The small molecule below binds the protein below.
Small molecule (SMILES): C=CC(=O)N1CCC[C@@H](n2nc(-c3ccc(Oc4ccccc4)cc3)c3c(N)ncnc32)C1

Binding-site contacts:
Ligand atom CAN contacts residue THR91 of chain 1.C at 3.2 Å.
Ligand atom NAB contacts residue THR91 of chain 1.C at 3.6 Å (h-bond).
Ligand atom C2 contacts residue MET94 of chain 1.C at 3.8 Å (hydrophobic).
Ligand atom N1 contacts residue ALA46 of chain 1.C at 3.6 Å.
Ligand atom NAB contacts residue GLU92 of chain 1.C at 2.9 Å (salt-bridge).
Ligand atom CAF contacts residue PHE158 of chain 1.C at 3.7 Å (hydrophobic).
Ligand atom CAJ contacts residue THR91 of chain 1.C at 3.9 Å.
Ligand atom OAV contacts residue THR91 of chain 1.C at 2.9 Å.
Ligand atom CAO contacts residue SER98 of chain 1.C at 3.0 Å.
Ligand atom CAG contacts residue PHE158 of chain 1.C at 3.4 Å (hydrophobic).
Ligand atom CAY contacts residue ILE89 of chain 1.C at 3.6 Å (hydrophobic).
Ligand atom CAP contacts residue LEU146 of chain 1.C at 3.7 Å (hydrophobic).
Ligand atom CAD contacts residue GLN28 of chain 1.C at 3.7 Å.
Ligand atom NAB contacts residue ALA46 of chain 1.C at 2.8 Å.
Ligand atom OAC contacts residue LEU26 of chain 1.C at 3.2 Å (h-bond).
Ligand atom CAP contacts residue SER98 of chain 1.C at 3.4 Å.
Ligand atom CAM contacts residue ASP157 of chain 1.C at 3.4 Å.
Ligand atom CAZ contacts residue THR91 of chain 1.C at 3.3 Å.
Ligand atom OAC contacts residue GLY27 of chain 1.C at 3.3 Å.
Ligand atom C6 contacts residue LEU146 of chain 1.C at 3.8 Å (hydrophobic).
Ligand atom CAK contacts residue ASP157 of chain 1.C at 3.4 Å.
Ligand atom CAY contacts residue THR91 of chain 1.C at 3.8 Å.
Ligand atom CAQ contacts residue ASP101 of chain 1.C at 3.9 Å.
Ligand atom CAG contacts residue ASP157 of chain 1.C at 3.2 Å.
Ligand atom OAV contacts residue ILE89 of chain 1.C at 2.9 Å.
Ligand atom C6 contacts residue ALA46 of chain 1.C at 3.6 Å (hydrophobic).
Ligand atom CAD contacts residue GLY27 of chain 1.C at 2.4 Å.
Ligand atom CAW contacts residue GLY27 of chain 1.C at 3.2 Å.
Ligand atom CAE contacts residue ALA156 of chain 1.C at 3.9 Å (hydrophobic).
Ligand atom CAA contacts residue GLY27 of chain 1.C at 3.5 Å.
Ligand atom CAO contacts residue GLY97 of chain 1.C at 3.8 Å.
Ligand atom CAE contacts residue ASP157 of chain 1.C at 2.8 Å.
Ligand atom CAD contacts residue LEU26 of chain 1.C at 3.5 Å (hydrophobic).
Ligand atom CAL contacts residue THR91 of chain 1.C at 2.9 Å.
Ligand atom CAE contacts residue PHE158 of chain 1.C at 3.2 Å (hydrophobic).
Ligand atom CAF contacts residue ASP157 of chain 1.C at 3.0 Å.
Ligand atom C5 contacts residue LEU146 of chain 1.C at 3.8 Å (hydrophobic).
Ligand atom CAA contacts residue GLN28 of chain 1.C at 3.9 Å.
Ligand atom C2 contacts residue LEU26 of chain 1.C at 3.5 Å (hydrophobic).
Ligand atom CAW contacts residue LEU26 of chain 1.C at 3.3 Å (hydrophobic).

Sequence of chain 1.C:
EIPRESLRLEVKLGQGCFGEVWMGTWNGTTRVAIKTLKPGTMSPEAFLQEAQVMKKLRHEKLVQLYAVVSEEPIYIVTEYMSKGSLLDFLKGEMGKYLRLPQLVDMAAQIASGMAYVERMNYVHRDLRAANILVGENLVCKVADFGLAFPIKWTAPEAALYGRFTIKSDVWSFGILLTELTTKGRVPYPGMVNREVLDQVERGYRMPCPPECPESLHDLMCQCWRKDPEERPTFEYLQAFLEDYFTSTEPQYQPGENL